Sequence of chain 1.B:
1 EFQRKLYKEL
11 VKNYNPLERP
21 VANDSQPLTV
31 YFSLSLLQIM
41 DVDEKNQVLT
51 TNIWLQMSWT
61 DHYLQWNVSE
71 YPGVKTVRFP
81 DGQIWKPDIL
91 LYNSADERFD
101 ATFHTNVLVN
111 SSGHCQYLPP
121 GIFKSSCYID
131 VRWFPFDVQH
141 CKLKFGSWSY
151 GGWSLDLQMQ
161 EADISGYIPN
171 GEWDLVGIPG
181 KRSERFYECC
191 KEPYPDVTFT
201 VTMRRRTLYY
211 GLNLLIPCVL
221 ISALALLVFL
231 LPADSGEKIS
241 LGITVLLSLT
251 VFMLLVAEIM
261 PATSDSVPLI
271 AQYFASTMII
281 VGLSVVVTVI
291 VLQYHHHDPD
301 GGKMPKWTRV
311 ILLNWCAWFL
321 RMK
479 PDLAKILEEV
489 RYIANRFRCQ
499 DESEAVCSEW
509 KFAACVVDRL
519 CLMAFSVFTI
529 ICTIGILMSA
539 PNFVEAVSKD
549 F

Binding-site contacts:
Ligand atom C78 contacts residue ALA522 of chain 1.B at 4.0 Å (hydrophobic).
Ligand atom C19 contacts residue TRP315 of chain 1.B at 4.3 Å (hydrophobic).
Ligand atom C09 contacts residue PHE319 of chain 1.B at 3.2 Å (hydrophobic).
Ligand atom C23 contacts residue TRP315 of chain 1.B at 3.9 Å (hydrophobic).
Ligand atom O80 contacts residue ALA522 of chain 1.B at 3.5 Å.
Ligand atom C10 contacts residue LEU518 of chain 1.B at 4.1 Å (hydrophobic).
Ligand atom C18 contacts residue TRP315 of chain 1.B at 4.2 Å (hydrophobic).
Ligand atom C18 contacts residue TRP318 of chain 1.B at 4.0 Å (hydrophobic).
Ligand atom C81 contacts residue VAL525 of chain 1.B at 3.9 Å (hydrophobic).
Ligand atom C12 contacts residue PHE319 of chain 1.B at 3.5 Å (hydrophobic).
Ligand atom C22 contacts residue TRP315 of chain 1.B at 3.8 Å (hydrophobic).
Ligand atom C74 contacts residue MET521 of chain 1.B at 4.3 Å (hydrophobic).
Ligand atom C24 contacts residue TRP315 of chain 1.B at 3.5 Å (hydrophobic).
Ligand atom C78 contacts residue VAL525 of chain 1.B at 4.1 Å (hydrophobic).
Ligand atom C01 contacts residue PHE319 of chain 1.B at 4.0 Å (hydrophobic).
Ligand atom C77 contacts residue ALA522 of chain 1.B at 3.9 Å (hydrophobic).
Ligand atom C79 contacts residue ALA522 of chain 1.B at 3.8 Å (hydrophobic).
Ligand atom C19 contacts residue PHE319 of chain 1.B at 3.8 Å (hydrophobic).
Ligand atom O25 contacts residue TRP318 of chain 1.B at 4.3 Å.
Ligand atom C75 contacts residue ALA522 of chain 1.B at 3.8 Å (hydrophobic).
Ligand atom C26 contacts residue TRP318 of chain 1.B at 3.5 Å (hydrophobic).
Ligand atom C10 contacts residue PHE319 of chain 1.B at 3.8 Å (hydrophobic).
Ligand atom C48 contacts residue TRP315 of chain 1.B at 3.8 Å (hydrophobic).
Ligand atom C11 contacts residue PHE319 of chain 1.B at 4.4 Å (hydrophobic).
Ligand atom C75 contacts residue LEU518 of chain 1.B at 3.8 Å (hydrophobic).
Ligand atom C21 contacts residue TRP318 of chain 1.B at 4.1 Å (hydrophobic).
Ligand atom O20 contacts residue TRP318 of chain 1.B at 4.4 Å.
Ligand atom C50 contacts residue TRP315 of chain 1.B at 3.9 Å (hydrophobic).
Ligand atom C18 contacts residue PHE319 of chain 1.B at 4.3 Å (hydrophobic).
Ligand atom C26 contacts residue TRP315 of chain 1.B at 4.5 Å (hydrophobic).
Ligand atom C75 contacts residue MET521 of chain 1.B at 3.9 Å (hydrophobic).
Ligand atom C21 contacts residue TRP315 of chain 1.B at 4.0 Å (hydrophobic).
Ligand atom C77 contacts residue VAL525 of chain 1.B at 3.8 Å (hydrophobic).
Ligand atom C17 contacts residue TRP315 of chain 1.B at 4.2 Å (hydrophobic).

A small-molecule ligand and the protein it binds are described below.
Small molecule (SMILES): COCC(CCO[C@H]1CC[C@@]2(C)C(=CC[C@H]3[C@@H]4C[C@@H]5O[C@]6(CC[C@@H](C)CO6)[C@@H](C)[C@@H]5[C@@]4(C)CC[C@@H]32)C1)COC